Binding-site contacts:
Ligand atom C15 contacts residue TYR383 of chain 2.B at 3.8 Å (hydrophobic).
Ligand atom C25 contacts residue ILE201 of chain 2.B at 3.6 Å (hydrophobic).
Ligand atom C12 contacts residue ASP204 of chain 2.B at 3.3 Å.
Ligand atom C15 contacts residue GLN181 of chain 2.B at 3.5 Å.
Ligand atom O1 contacts residue VAL357 of chain 2.B at 3.7 Å.
Ligand atom C15 contacts residue THR379 of chain 2.B at 3.8 Å.
Ligand atom C19 contacts residue ASP184 of chain 2.B at 3.4 Å.
Ligand atom C27 contacts residue CYS274 of chain 2.B at 3.5 Å (hydrophobic).
Ligand atom N2 contacts residue GLN181 of chain 2.B at 3.0 Å (h-bond).
Ligand atom C5 contacts residue GLN354 of chain 2.B at 3.6 Å.
Ligand atom C11 contacts residue ASP204 of chain 2.B at 3.2 Å.
Ligand atom C14 contacts residue ASP204 of chain 2.B at 3.6 Å.
Ligand atom C13 contacts residue TYR383 of chain 2.B at 3.5 Å (hydrophobic).
Ligand atom C3 contacts residue TYR205 of chain 2.B at 3.5 Å (hydrophobic).
Ligand atom C20 contacts residue GLN181 of chain 2.B at 3.5 Å.
Ligand atom C4 contacts residue ILE293 of chain 2.B at 3.2 Å (hydrophobic).
Ligand atom C2 contacts residue MET208 of chain 2.B at 3.6 Å (hydrophobic).
Ligand atom C2 contacts residue TYR205 of chain 2.B at 3.7 Å (hydrophobic).
Ligand atom C8 contacts residue ASP204 of chain 2.B at 3.9 Å.
Ligand atom O1 contacts residue VAL353 of chain 2.B at 3.9 Å.
Ligand atom C4 contacts residue MET208 of chain 2.B at 3.7 Å (hydrophobic).
Ligand atom C5 contacts residue SER297 of chain 2.B at 3.8 Å.
Ligand atom C9 contacts residue ASP204 of chain 2.B at 3.5 Å.
Ligand atom C24 contacts residue ASP204 of chain 2.B at 3.2 Å.
Ligand atom C5 contacts residue ILE293 of chain 2.B at 3.5 Å (hydrophobic).
Ligand atom C26 contacts residue CYS274 of chain 2.B at 3.7 Å (hydrophobic).
Ligand atom C26 contacts residue ILE201 of chain 2.B at 3.6 Å (hydrophobic).
Ligand atom C12 contacts residue TRP350 of chain 2.B at 3.8 Å (hydrophobic).
Ligand atom C14 contacts residue TYR383 of chain 2.B at 3.3 Å (hydrophobic).
Ligand atom C4 contacts residue SER297 of chain 2.B at 3.3 Å.
Ligand atom C7 contacts residue VAL357 of chain 2.B at 3.6 Å (hydrophobic).
Ligand atom C13 contacts residue THR379 of chain 2.B at 3.8 Å.
Ligand atom C21 contacts residue GLN181 of chain 2.B at 3.6 Å.
Ligand atom C23 contacts residue ASP204 of chain 2.B at 3.6 Å.
Ligand atom C13 contacts residue ASP204 of chain 2.B at 3.7 Å.
Ligand atom N1 contacts residue ASP204 of chain 2.B at 2.7 Å (salt-bridge).
Ligand atom C10 contacts residue ASP204 of chain 2.B at 3.5 Å.
Ligand atom C11 contacts residue MET208 of chain 2.B at 3.9 Å (hydrophobic).
Ligand atom C3 contacts residue MET208 of chain 2.B at 3.3 Å (hydrophobic).
Ligand atom C3 contacts residue PHE209 of chain 2.B at 3.8 Å (hydrophobic).

Sequence of chain 2.B:
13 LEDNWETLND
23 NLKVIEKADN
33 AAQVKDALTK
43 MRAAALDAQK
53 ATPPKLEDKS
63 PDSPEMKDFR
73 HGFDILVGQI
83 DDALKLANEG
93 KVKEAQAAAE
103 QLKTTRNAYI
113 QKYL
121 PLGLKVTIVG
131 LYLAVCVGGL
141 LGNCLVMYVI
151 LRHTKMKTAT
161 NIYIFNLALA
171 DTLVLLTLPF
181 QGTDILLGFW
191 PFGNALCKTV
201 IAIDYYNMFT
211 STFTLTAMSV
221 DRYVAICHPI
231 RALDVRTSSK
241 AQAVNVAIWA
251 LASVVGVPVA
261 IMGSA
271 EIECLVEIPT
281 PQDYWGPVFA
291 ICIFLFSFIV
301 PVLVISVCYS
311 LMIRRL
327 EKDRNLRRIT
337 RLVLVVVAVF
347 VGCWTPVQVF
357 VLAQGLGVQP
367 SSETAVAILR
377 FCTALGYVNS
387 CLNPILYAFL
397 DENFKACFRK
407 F

The small molecule below binds the protein below.
Small molecule (SMILES): O=C(NCCCN1CCC2(CC1)OCc1ccccc12)[C@H]1CCCN1Cc1ccccc1